Binding-site contacts:
Ligand atom O3 contacts residue THR163 of chain 1.A at 3.9 Å.
Ligand atom O1 contacts residue GLN74 of chain 1.B at 3.5 Å (h-bond).
Ligand atom C16 contacts residue LEU131 of chain 1.B at 3.2 Å (hydrophobic).
Ligand atom C9 contacts residue TYR211 of chain 1.A at 3.5 Å (hydrophobic).
Ligand atom C2 contacts residue TYR108 of chain 1.A at 4.0 Å (hydrophobic).
Ligand atom C1 contacts residue TYR108 of chain 1.A at 3.4 Å (hydrophobic).
Ligand atom O1 contacts residue CYS206 of chain 1.A at 3.1 Å.
Ligand atom C14 contacts residue MET133 of chain 1.B at 3.4 Å (hydrophobic).
Ligand atom C16 contacts residue TYR132 of chain 1.B at 4.0 Å (hydrophobic).
Ligand atom C16 contacts residue LEU121 of chain 1.B at 3.7 Å (hydrophobic).
Ligand atom O2 contacts residue MET133 of chain 1.B at 3.9 Å.
Ligand atom C10 contacts residue TYR108 of chain 1.A at 3.7 Å (hydrophobic).
Ligand atom C10 contacts residue TYR204 of chain 1.A at 3.8 Å (hydrophobic).
Ligand atom C3 contacts residue TYR211 of chain 1.A at 3.6 Å (hydrophobic).
Ligand atom N1 contacts residue TRP162 of chain 1.A at 2.8 Å (h-bond).
Ligand atom C14 contacts residue CYS206 of chain 1.A at 3.7 Å (hydrophobic).
Ligand atom C1 contacts residue TRP162 of chain 1.A at 3.5 Å (hydrophobic).
Ligand atom O3 contacts residue MET133 of chain 1.B at 4.0 Å.
Ligand atom C7 contacts residue LEU131 of chain 1.B at 4.0 Å (hydrophobic).
Ligand atom C9 contacts residue TYR204 of chain 1.A at 3.9 Å (hydrophobic).
Ligand atom O3 contacts residue TRP162 of chain 1.A at 3.8 Å.
Ligand atom O1 contacts residue MET133 of chain 1.B at 3.5 Å (h-bond).
Ligand atom O2 contacts residue TYR183 of chain 1.B at 4.0 Å.
Ligand atom O2 contacts residue TYR204 of chain 1.A at 4.0 Å.
Ligand atom C13 contacts residue TRP72 of chain 1.B at 3.7 Å (hydrophobic).
Ligand atom C8 contacts residue TRP162 of chain 1.A at 3.6 Å (hydrophobic).
Ligand atom C15 contacts residue MET133 of chain 1.B at 3.6 Å (hydrophobic).
Ligand atom C2 contacts residue TRP72 of chain 1.B at 3.8 Å (hydrophobic).
Ligand atom C10 contacts residue TYR211 of chain 1.A at 4.0 Å (hydrophobic).
Ligand atom C16 contacts residue ARG123 of chain 1.B at 3.8 Å.
Ligand atom C5 contacts residue TRP162 of chain 1.A at 3.4 Å (hydrophobic).
Ligand atom C13 contacts residue MET133 of chain 1.B at 3.8 Å (hydrophobic).
Ligand atom C10 contacts residue TRP162 of chain 1.A at 3.4 Å (hydrophobic).
Ligand atom C2 contacts residue TRP162 of chain 1.A at 4.0 Å (hydrophobic).
Ligand atom C15 contacts residue CYS206 of chain 1.A at 3.6 Å (hydrophobic).
Ligand atom C13 contacts residue TYR204 of chain 1.A at 3.9 Å (hydrophobic).
Ligand atom C16 contacts residue MET133 of chain 1.B at 3.7 Å (hydrophobic).
Ligand atom C3 contacts residue TRP162 of chain 1.A at 3.9 Å (hydrophobic).
Ligand atom C4 contacts residue TRP162 of chain 1.A at 3.5 Å (hydrophobic).
Ligand atom N1 contacts residue TYR108 of chain 1.A at 3.8 Å.

The protein below binds the small molecule below.
Small molecule (SMILES): CO[C@H]1CC=C2CCN3CCC4=C(CC(=O)OC4)[C@]23C1

Sequence of chain 1.B:
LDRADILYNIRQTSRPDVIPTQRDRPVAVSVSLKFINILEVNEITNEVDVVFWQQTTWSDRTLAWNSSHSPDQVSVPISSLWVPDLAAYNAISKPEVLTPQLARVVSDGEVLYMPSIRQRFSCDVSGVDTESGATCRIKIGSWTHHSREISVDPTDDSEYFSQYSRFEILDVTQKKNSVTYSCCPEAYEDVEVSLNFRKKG

Sequence of chain 1.A:
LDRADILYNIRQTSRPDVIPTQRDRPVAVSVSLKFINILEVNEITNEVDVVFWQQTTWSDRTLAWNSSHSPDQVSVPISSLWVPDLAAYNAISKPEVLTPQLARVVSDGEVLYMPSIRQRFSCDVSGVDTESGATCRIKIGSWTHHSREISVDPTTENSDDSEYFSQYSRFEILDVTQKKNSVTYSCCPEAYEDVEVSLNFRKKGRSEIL